This small molecule binds to this protein.
Small molecule (SMILES): CC(=O)N[C@@H]1[C@@H](O)[C@H](O)[C@@H](CO)O[C@H]1O

Sequence of chain 1.A:
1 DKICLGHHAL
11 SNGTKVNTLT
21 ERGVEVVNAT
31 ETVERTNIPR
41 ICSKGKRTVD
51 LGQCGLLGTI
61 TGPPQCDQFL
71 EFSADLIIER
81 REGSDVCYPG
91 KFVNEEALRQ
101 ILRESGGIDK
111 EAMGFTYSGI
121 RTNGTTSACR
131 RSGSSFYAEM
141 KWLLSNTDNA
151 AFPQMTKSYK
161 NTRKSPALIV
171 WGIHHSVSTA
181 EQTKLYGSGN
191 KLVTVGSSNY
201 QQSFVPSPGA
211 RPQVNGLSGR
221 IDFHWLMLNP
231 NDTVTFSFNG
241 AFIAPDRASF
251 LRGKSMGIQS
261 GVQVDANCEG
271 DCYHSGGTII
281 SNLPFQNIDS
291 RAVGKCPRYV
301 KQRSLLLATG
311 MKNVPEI

Binding-site contacts:
Ligand atom C5 contacts residue ASN231 of chain 1.A at 3.6 Å.
Ligand atom C7 contacts residue ASN231 of chain 1.A at 3.4 Å.
Ligand atom O5 contacts residue ASN231 of chain 1.A at 2.4 Å (h-bond).
Ligand atom C1 contacts residue ASN231 of chain 1.A at 1.4 Å.
Ligand atom C3 contacts residue ASN231 of chain 1.A at 3.9 Å.
Ligand atom N2 contacts residue ASN231 of chain 1.A at 3.0 Å (h-bond).
Ligand atom C2 contacts residue ASN231 of chain 1.A at 2.6 Å.
Ligand atom C4 contacts residue ASN231 of chain 1.A at 4.3 Å.
Ligand atom O7 contacts residue ASN231 of chain 1.A at 3.4 Å (h-bond).